Binding-site contacts:
Ligand atom O19 contacts residue TRP407 of chain 1.B at 3.6 Å.
Ligand atom C06 contacts residue HEM1 of chain 1.O at 3.8 Å.
Ligand atom C07 contacts residue VAL296 of chain 1.B at 3.2 Å (hydrophobic).
Ligand atom C4A contacts residue PRO294 of chain 1.B at 3.9 Å (hydrophobic).
Ligand atom C03 contacts residue PRO294 of chain 1.B at 3.8 Å (hydrophobic).
Ligand atom C22 contacts residue PHE65 of chain 1.B at 3.4 Å (hydrophobic).
Ligand atom C09 contacts residue HEM1 of chain 1.O at 3.6 Å.
Ligand atom C04 contacts residue HEM1 of chain 1.O at 3.7 Å.
Ligand atom C10 contacts residue HEM1 of chain 1.O at 3.8 Å.
Ligand atom C4A contacts residue GLY315 of chain 1.B at 3.7 Å.
Ligand atom C13 contacts residue TYR435 of chain 1.B at 3.8 Å (hydrophobic).
Ligand atom C20 contacts residue TYR435 of chain 1.B at 3.6 Å (hydrophobic).
Ligand atom C02 contacts residue HEM1 of chain 1.O at 3.7 Å.
Ligand atom C02 contacts residue TRP316 of chain 1.B at 3.7 Å (hydrophobic).
Ligand atom N02 contacts residue TYR317 of chain 1.B at 3.4 Å.
Ligand atom C15 contacts residue HEM1 of chain 1.O at 3.6 Å.
Ligand atom C07 contacts residue HEM1 of chain 1.O at 3.8 Å.
Ligand atom C03 contacts residue HEM1 of chain 1.O at 3.4 Å.
Ligand atom C4A contacts residue HEM1 of chain 1.O at 3.4 Å.
Ligand atom C20 contacts residue TRP407 of chain 1.B at 3.9 Å (hydrophobic).
Ligand atom N02 contacts residue TRP316 of chain 1.B at 2.8 Å (h-bond).
Ligand atom N18 contacts residue TRP407 of chain 1.B at 3.7 Å.
Ligand atom N02 contacts residue GLU321 of chain 1.B at 2.6 Å (salt-bridge).
Ligand atom N01 contacts residue GLU321 of chain 1.B at 2.7 Å (salt-bridge).
Ligand atom C21 contacts residue VAL64 of chain 1.B at 3.7 Å (hydrophobic).
Ligand atom C02 contacts residue GLU321 of chain 1.B at 3.4 Å.
Ligand atom N02 contacts residue MET318 of chain 1.B at 3.9 Å.
Ligand atom N02 contacts residue HEM1 of chain 1.O at 3.7 Å.
Ligand atom N02 contacts residue PRO294 of chain 1.B at 3.9 Å.
Ligand atom C09 contacts residue GLU321 of chain 1.B at 3.5 Å.
Ligand atom C16 contacts residue HEM1 of chain 1.O at 3.5 Å.
Ligand atom C10 contacts residue GLU321 of chain 1.B at 3.5 Å.
Ligand atom C11 contacts residue HEM1 of chain 1.O at 3.8 Å.
Ligand atom N18 contacts residue H4B1 of chain 1.P at 3.0 Å (h-bond).
Ligand atom C06 contacts residue VAL296 of chain 1.B at 3.5 Å (hydrophobic).
Ligand atom C08 contacts residue HEM1 of chain 1.O at 3.8 Å.
Ligand atom C12 contacts residue HEM1 of chain 1.O at 3.8 Å.
Ligand atom N01 contacts residue HEM1 of chain 1.O at 3.7 Å.
Ligand atom N18 contacts residue HEM1 of chain 1.O at 2.5 Å (h-bond).
Ligand atom C17 contacts residue HEM1 of chain 1.O at 3.2 Å.

The small molecule below binds the protein below.
Small molecule (SMILES): Cc1cc(N)nc2cc(-c3ccc(OCC4CCC4)c(CN)c3)ccc12

Sequence of chain 1.B:
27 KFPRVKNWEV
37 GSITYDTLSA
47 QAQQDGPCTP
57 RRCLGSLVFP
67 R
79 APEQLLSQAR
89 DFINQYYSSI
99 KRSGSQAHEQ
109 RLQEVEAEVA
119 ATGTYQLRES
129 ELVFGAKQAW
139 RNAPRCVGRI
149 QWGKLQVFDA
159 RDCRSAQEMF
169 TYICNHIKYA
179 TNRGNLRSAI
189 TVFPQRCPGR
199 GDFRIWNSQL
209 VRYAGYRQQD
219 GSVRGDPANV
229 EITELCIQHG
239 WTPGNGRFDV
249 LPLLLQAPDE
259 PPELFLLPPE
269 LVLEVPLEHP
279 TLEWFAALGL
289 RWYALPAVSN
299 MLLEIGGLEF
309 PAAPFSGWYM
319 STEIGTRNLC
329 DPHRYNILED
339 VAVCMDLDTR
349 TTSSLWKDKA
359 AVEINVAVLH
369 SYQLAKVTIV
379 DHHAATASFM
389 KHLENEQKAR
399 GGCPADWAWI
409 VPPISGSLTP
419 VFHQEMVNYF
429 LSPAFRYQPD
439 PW